Sequence of chain 1.A:
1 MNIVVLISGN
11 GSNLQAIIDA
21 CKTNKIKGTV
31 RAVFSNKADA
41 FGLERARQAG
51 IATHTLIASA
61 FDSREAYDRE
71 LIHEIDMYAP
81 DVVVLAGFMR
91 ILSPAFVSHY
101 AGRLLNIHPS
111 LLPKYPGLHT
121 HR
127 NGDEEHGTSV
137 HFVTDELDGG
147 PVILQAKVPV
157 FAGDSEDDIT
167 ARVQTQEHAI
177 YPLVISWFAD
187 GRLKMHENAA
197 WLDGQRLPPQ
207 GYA

This small molecule binds to this protein.
Small molecule (SMILES): Nc1nc(N)c(CCCN(C(=O)CSCC(=O)NCCCCOP(=O)(O)O)c2ccc(C(=O)N[C@@H](CCC(=O)O)C(=O)O)cc2)c(=O)[nH]1

Binding-site contacts:
Ligand atom S contacts residue MET89 of chain 1.A at 3.4 Å (h-bond).
Ligand atom P contacts residue GLY11 of chain 1.A at 3.6 Å.
Ligand atom C13 contacts residue ASN106 of chain 1.A at 3.5 Å.
Ligand atom N21 contacts residue ILE91 of chain 1.A at 3.6 Å.
Ligand atom C17 contacts residue LEU92 of chain 1.A at 3.6 Å (hydrophobic).
Ligand atom C12 contacts residue ASP144 of chain 1.A at 3.6 Å.
Ligand atom C15 contacts residue ASP144 of chain 1.A at 3.5 Å.
Ligand atom OP3 contacts residue GLY11 of chain 1.A at 3.4 Å (h-bond).
Ligand atom CD contacts residue ARG64 of chain 1.A at 3.3 Å.
Ligand atom OP1 contacts residue GLY11 of chain 1.A at 2.8 Å (h-bond).
Ligand atom O9 contacts residue HIS108 of chain 1.A at 2.7 Å (h-bond).
Ligand atom N18 contacts residue LEU92 of chain 1.A at 2.9 Å (h-bond).
Ligand atom P contacts residue SER12 of chain 1.A at 3.5 Å.
Ligand atom C7 contacts residue ILE107 of chain 1.A at 3.1 Å (hydrophobic).
Ligand atom OP3 contacts residue SER12 of chain 1.A at 2.8 Å (h-bond).
Ligand atom O15 contacts residue ASP144 of chain 1.A at 2.8 Å (salt-bridge).
Ligand atom C26 contacts residue ILE91 of chain 1.A at 3.3 Å (hydrophobic).
Ligand atom OP1 contacts residue ASN10 of chain 1.A at 3.5 Å (h-bond).
Ligand atom C6 contacts residue PRO109 of chain 1.A at 3.5 Å (hydrophobic).
Ligand atom N18 contacts residue ILE91 of chain 1.A at 3.4 Å.
Ligand atom N19 contacts residue LEU92 of chain 1.A at 2.9 Å (h-bond).
Ligand atom S contacts residue PHE88 of chain 1.A at 3.6 Å (h-bond).
Ligand atom OE1 contacts residue ARG64 of chain 1.A at 2.9 Å (salt-bridge).
Ligand atom OE2 contacts residue ARG90 of chain 1.A at 3.5 Å (salt-bridge).
Ligand atom C2 contacts residue ASN13 of chain 1.A at 3.4 Å.
Ligand atom C25 contacts residue MET89 of chain 1.A at 3.6 Å (hydrophobic).
Ligand atom N19 contacts residue ILE91 of chain 1.A at 3.3 Å.
Ligand atom OE2 contacts residue ARG64 of chain 1.A at 3.0 Å (salt-bridge).
Ligand atom C12 contacts residue ASN106 of chain 1.A at 3.3 Å.
Ligand atom N21 contacts residue ARG90 of chain 1.A at 2.7 Å (salt-bridge).
Ligand atom C26 contacts residue MET89 of chain 1.A at 3.5 Å (hydrophobic).
Ligand atom N16 contacts residue THR140 of chain 1.A at 3.6 Å (h-bond).
Ligand atom N21 contacts residue LEU92 of chain 1.A at 3.6 Å.
Ligand atom N contacts residue MET89 of chain 1.A at 2.9 Å (h-bond).
Ligand atom OE1 contacts residue ILE91 of chain 1.A at 3.0 Å (h-bond).
Ligand atom CG contacts residue MET89 of chain 1.A at 3.5 Å (hydrophobic).
Ligand atom OP2 contacts residue SER12 of chain 1.A at 3.4 Å (h-bond).
Ligand atom O6 contacts residue PRO109 of chain 1.A at 3.1 Å.
Ligand atom O9 contacts residue ASP144 of chain 1.A at 3.3 Å (salt-bridge).
Ligand atom OP2 contacts residue ASN13 of chain 1.A at 2.9 Å (h-bond).